Binding-site contacts:
Ligand atom C2' contacts residue LEU97 of chain 1.A at 3.5 Å (hydrophobic).
Ligand atom N6 contacts residue DT6 of chain 1.B at 3.1 Å (h-bond).
Ligand atom N2 contacts residue DC8 of chain 1.B at 2.5 Å (h-bond).
Ligand atom O4' contacts residue ARG96 of chain 1.A at 2.9 Å (salt-bridge).
Ligand atom C5' contacts residue ARG95 of chain 1.A at 3.3 Å.
Ligand atom O4' contacts residue LEU97 of chain 1.A at 3.0 Å (h-bond).
Ligand atom N1 contacts residue DT5 of chain 1.B at 2.9 Å (h-bond).
Ligand atom C6 contacts residue DC8 of chain 1.B at 3.6 Å.
Ligand atom N6 contacts residue DT2 of chain 1.B at 2.9 Å (h-bond).
Ligand atom N6 contacts residue DT9 of chain 1.B at 2.7 Å (h-bond).
Ligand atom N1 contacts residue DT9 of chain 1.B at 2.7 Å (h-bond).
Ligand atom N1 contacts residue DC8 of chain 1.B at 2.8 Å (h-bond).
Ligand atom N1 contacts residue DT3 of chain 1.B at 2.8 Å (h-bond).
Ligand atom N3 contacts residue GLN100 of chain 1.A at 3.2 Å (h-bond).
Ligand atom N3 contacts residue ARG96 of chain 1.A at 2.9 Å (salt-bridge).
Ligand atom C4 contacts residue LEU97 of chain 1.A at 3.5 Å (hydrophobic).
Ligand atom C2 contacts residue DT3 of chain 1.B at 3.5 Å.
Ligand atom C2 contacts residue DT7 of chain 1.B at 3.6 Å.
Ligand atom N3 contacts residue LEU97 of chain 1.A at 3.4 Å.
Ligand atom N1 contacts residue GLN56 of chain 1.A at 3.6 Å.
Ligand atom N6 contacts residue DT5 of chain 1.B at 3.0 Å (h-bond).
Ligand atom N6 contacts residue DT3 of chain 1.B at 2.9 Å (h-bond).
Ligand atom C6 contacts residue DT9 of chain 1.B at 3.5 Å.
Ligand atom N1 contacts residue DT7 of chain 1.B at 2.9 Å (h-bond).
Ligand atom C4' contacts residue ARG96 of chain 1.A at 3.3 Å.
Ligand atom O6 contacts residue DT7 of chain 1.B at 3.6 Å.
Ligand atom N1 contacts residue DT6 of chain 1.B at 2.8 Å (h-bond).
Ligand atom C2 contacts residue DC8 of chain 1.B at 3.4 Å.
Ligand atom C2 contacts residue DT1 of chain 1.B at 3.4 Å.
Ligand atom N6 contacts residue DT7 of chain 1.B at 3.0 Å (h-bond).
Ligand atom O6 contacts residue DC8 of chain 1.B at 2.9 Å (h-bond).
Ligand atom N6 contacts residue DT1 of chain 1.B at 3.1 Å (h-bond).
Ligand atom N3 contacts residue DT6 of chain 1.B at 3.4 Å (h-bond).
Ligand atom C2 contacts residue DT9 of chain 1.B at 3.5 Å.
Ligand atom C2 contacts residue ARG96 of chain 1.A at 3.6 Å.
Ligand atom N1 contacts residue DT2 of chain 1.B at 2.7 Å (h-bond).
Ligand atom C2 contacts residue DT2 of chain 1.B at 3.5 Å.
Ligand atom OP1 contacts residue ARG95 of chain 1.A at 3.4 Å (salt-bridge).
Ligand atom C2 contacts residue DT6 of chain 1.B at 3.0 Å.
Ligand atom N1 contacts residue DT1 of chain 1.B at 2.7 Å (h-bond).

Sequence of chain 1.A:
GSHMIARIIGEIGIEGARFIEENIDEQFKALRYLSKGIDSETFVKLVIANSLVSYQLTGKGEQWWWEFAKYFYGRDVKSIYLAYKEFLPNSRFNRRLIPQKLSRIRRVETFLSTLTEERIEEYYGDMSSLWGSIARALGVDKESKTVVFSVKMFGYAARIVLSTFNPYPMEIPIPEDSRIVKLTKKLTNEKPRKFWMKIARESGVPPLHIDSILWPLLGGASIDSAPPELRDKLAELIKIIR

This protein binds this small molecule.
Small molecule (SMILES): Nc1nc(=O)c2ncn([C@H]3C[C@H](O[P](=O)(O)OC[C@H]4O[C@@H](n5cnc6c(N)ncnc65)C[C@@H]4O[P](=O)(O)OC[C@H]4O[C@@H](n5cnc6c(N)ncnc65)C[C@@H]4O[P](=O)(O)OC[C@H]4O[C@@H](n5cnc6c(N)ncnc65)C[C@@H]4O[P](=O)(O)OC[C@H]4O[C@@H](n5cnc6c(N)ncnc65)C[C@@H]4O[P](=O)(O)OC[C@H]4O[C@@H](n5cnc6c(N)ncnc65)C[C@@H]4O[P](=O)(O)OC[C@H]4O[C@@H](n5cnc6c(N)ncnc65)C[C@@H]4O[P](=O)(O)OC[C@H]4O[C@@H](n5cnc6c(N)ncnc65)C[C@@H]4O)[C@@H](CO[P](=O)(O)O[C@H]4C[C@H](n5cnc6c(N)ncnc65)O[C@@H]4CO)O3)c2[nH]1